The protein below binds the small molecule below.
Small molecule (SMILES): Nc1ccn([C@H]2C[C@H](O[P](=O)(O)OC[C@H]3O[C@@H](n4cnc5c(=O)nc(N)[nH]c54)C[C@@H]3O)[C@@H](CO[P](=O)(O)O[C@H]3C[C@H](n4cnc5c(=O)nc(N)[nH]c54)O[C@@H]3COP(=O)(O)O)O2)c(=O)n1

Binding-site contacts:
Ligand atom OP2 contacts residue ASN16 of chain 1.B at 3.6 Å.
Ligand atom P contacts residue PRO58 of chain 1.B at 3.9 Å.
Ligand atom C2 contacts residue PHE66 of chain 1.B at 3.9 Å (hydrophobic).
Ligand atom C4' contacts residue GLN108 of chain 1.B at 4.0 Å.
Ligand atom O4' contacts residue ARG56 of chain 1.B at 2.8 Å (salt-bridge).
Ligand atom OP3 contacts residue LYS29 of chain 1.B at 3.5 Å (salt-bridge).
Ligand atom OP3 contacts residue ALA109 of chain 1.B at 3.9 Å.
Ligand atom OP3 contacts residue LYS19 of chain 1.B at 4.1 Å.
Ligand atom OP2 contacts residue PRO58 of chain 1.B at 3.8 Å.
Ligand atom OP2 contacts residue LYS19 of chain 1.B at 3.2 Å (salt-bridge).
Ligand atom C4' contacts residue GLN107 of chain 1.B at 3.6 Å.
Ligand atom C8 contacts residue PRO58 of chain 1.B at 3.4 Å (hydrophobic).
Ligand atom C5' contacts residue GLN108 of chain 1.B at 4.0 Å.
Ligand atom C5' contacts residue ALA109 of chain 1.B at 3.7 Å (hydrophobic).
Ligand atom P contacts residue ASN16 of chain 1.B at 3.9 Å.
Ligand atom O5' contacts residue PRO58 of chain 1.B at 4.1 Å.
Ligand atom O4' contacts residue GLN108 of chain 1.B at 4.1 Å.
Ligand atom OP1 contacts residue ASN16 of chain 1.B at 3.2 Å (h-bond).
Ligand atom N3 contacts residue ARG56 of chain 1.B at 3.2 Å (salt-bridge).
Ligand atom C6 contacts residue PRO58 of chain 1.B at 3.6 Å (hydrophobic).
Ligand atom C5' contacts residue SER74 of chain 1.B at 3.6 Å.
Ligand atom OP1 contacts residue THR15 of chain 1.B at 4.0 Å.
Ligand atom OP1 contacts residue LYS29 of chain 1.B at 2.1 Å (salt-bridge).
Ligand atom C5' contacts residue GLN107 of chain 1.B at 4.1 Å.
Ligand atom O6 contacts residue PHE66 of chain 1.B at 4.1 Å.
Ligand atom O6 contacts residue PRO58 of chain 1.B at 3.5 Å.
Ligand atom N7 contacts residue PRO58 of chain 1.B at 2.9 Å.
Ligand atom OP1 contacts residue GLN107 of chain 1.B at 3.9 Å.
Ligand atom N1 contacts residue PHE66 of chain 1.B at 3.6 Å.
Ligand atom C4 contacts residue ARG56 of chain 1.B at 3.7 Å.
Ligand atom C4' contacts residue ARG56 of chain 1.B at 3.9 Å.
Ligand atom C1' contacts residue ARG56 of chain 1.B at 3.8 Å.
Ligand atom O3' contacts residue GLN107 of chain 1.B at 3.5 Å (h-bond).
Ligand atom N9 contacts residue ARG56 of chain 1.B at 4.0 Å.
Ligand atom P contacts residue LYS29 of chain 1.B at 3.4 Å.
Ligand atom C5 contacts residue PRO58 of chain 1.B at 3.5 Å (hydrophobic).
Ligand atom OP3 contacts residue PRO58 of chain 1.B at 3.0 Å (h-bond).
Ligand atom C6 contacts residue PHE66 of chain 1.B at 4.0 Å (hydrophobic).
Ligand atom N2 contacts residue PHE66 of chain 1.B at 3.9 Å.
Ligand atom C2 contacts residue ARG56 of chain 1.B at 3.9 Å.

Sequence of chain 1.B:
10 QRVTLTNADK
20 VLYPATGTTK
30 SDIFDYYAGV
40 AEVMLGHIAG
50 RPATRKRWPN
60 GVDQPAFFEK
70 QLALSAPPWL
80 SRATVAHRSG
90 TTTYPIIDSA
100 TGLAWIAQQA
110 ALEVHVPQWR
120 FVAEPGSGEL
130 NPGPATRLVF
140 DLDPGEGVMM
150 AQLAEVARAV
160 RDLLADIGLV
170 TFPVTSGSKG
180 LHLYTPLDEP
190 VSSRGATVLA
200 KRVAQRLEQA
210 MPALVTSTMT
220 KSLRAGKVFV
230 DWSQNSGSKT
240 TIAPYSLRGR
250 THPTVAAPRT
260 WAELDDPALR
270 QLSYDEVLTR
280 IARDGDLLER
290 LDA